Binding-site contacts:
Ligand atom O4 contacts residue GLU72 of chain 1.B at 3.2 Å (salt-bridge).
Ligand atom C3 contacts residue SER71 of chain 1.B at 4.0 Å.
Ligand atom O8 contacts residue ARG109 of chain 1.A at 3.5 Å.
Ligand atom C9 contacts residue GLU89 of chain 1.A at 3.4 Å.
Ligand atom C11 contacts residue PHE70 of chain 1.B at 3.9 Å (hydrophobic).
Ligand atom O8 contacts residue ARG269 of chain 1.A at 2.7 Å (salt-bridge).
Ligand atom C5 contacts residue ARG269 of chain 1.A at 4.1 Å.
Ligand atom C7 contacts residue ARG269 of chain 1.A at 3.4 Å.
Ligand atom C3 contacts residue GLU72 of chain 1.B at 3.9 Å.
Ligand atom C11 contacts residue ARG269 of chain 1.A at 3.3 Å.
Ligand atom N5 contacts residue SER71 of chain 1.B at 3.6 Å.
Ligand atom C10 contacts residue SER71 of chain 1.B at 3.7 Å.
Ligand atom O9 contacts residue ARG109 of chain 1.A at 3.3 Å.
Ligand atom O1A contacts residue ALA106 of chain 1.A at 3.7 Å.
Ligand atom O1B contacts residue TYR105 of chain 1.A at 3.5 Å.
Ligand atom O1B contacts residue ALA106 of chain 1.A at 4.2 Å.
Ligand atom C8 contacts residue ARG269 of chain 1.A at 3.5 Å.
Ligand atom O10 contacts residue SER71 of chain 1.B at 3.3 Å (h-bond).
Ligand atom C9 contacts residue ARG269 of chain 1.A at 3.6 Å.
Ligand atom C8 contacts residue TYR105 of chain 1.A at 3.9 Å (hydrophobic).
Ligand atom C5 contacts residue SER71 of chain 1.B at 3.1 Å.
Ligand atom O9 contacts residue TYR105 of chain 1.A at 3.6 Å (h-bond).
Ligand atom N5 contacts residue GLU69 of chain 1.B at 4.1 Å.
Ligand atom C6 contacts residue ARG269 of chain 1.A at 3.5 Å.
Ligand atom C12 contacts residue TYR105 of chain 1.A at 3.8 Å (hydrophobic).
Ligand atom N5 contacts residue PHE70 of chain 1.B at 3.9 Å.
Ligand atom O8 contacts residue TYR105 of chain 1.A at 3.7 Å.
Ligand atom C1 contacts residue TYR105 of chain 1.A at 4.0 Å (hydrophobic).
Ligand atom C10 contacts residue PHE70 of chain 1.B at 4.0 Å (hydrophobic).
Ligand atom C10 contacts residue ARG269 of chain 1.A at 3.7 Å.
Ligand atom O9 contacts residue ARG269 of chain 1.A at 4.2 Å.
Ligand atom C9 contacts residue ARG109 of chain 1.A at 4.1 Å.
Ligand atom C10 contacts residue GLU69 of chain 1.B at 4.2 Å.
Ligand atom N5 contacts residue ARG269 of chain 1.A at 3.6 Å (salt-bridge).
Ligand atom O9 contacts residue GLU89 of chain 1.A at 2.9 Å (salt-bridge).
Ligand atom O4 contacts residue PHE70 of chain 1.B at 3.6 Å.
Ligand atom C4 contacts residue SER71 of chain 1.B at 3.5 Å.
Ligand atom O4 contacts residue SER71 of chain 1.B at 2.7 Å (h-bond).
Ligand atom C11 contacts residue SER71 of chain 1.B at 4.1 Å.
Ligand atom C11 contacts residue GLU69 of chain 1.B at 3.3 Å.

Sequence of chain 1.A:
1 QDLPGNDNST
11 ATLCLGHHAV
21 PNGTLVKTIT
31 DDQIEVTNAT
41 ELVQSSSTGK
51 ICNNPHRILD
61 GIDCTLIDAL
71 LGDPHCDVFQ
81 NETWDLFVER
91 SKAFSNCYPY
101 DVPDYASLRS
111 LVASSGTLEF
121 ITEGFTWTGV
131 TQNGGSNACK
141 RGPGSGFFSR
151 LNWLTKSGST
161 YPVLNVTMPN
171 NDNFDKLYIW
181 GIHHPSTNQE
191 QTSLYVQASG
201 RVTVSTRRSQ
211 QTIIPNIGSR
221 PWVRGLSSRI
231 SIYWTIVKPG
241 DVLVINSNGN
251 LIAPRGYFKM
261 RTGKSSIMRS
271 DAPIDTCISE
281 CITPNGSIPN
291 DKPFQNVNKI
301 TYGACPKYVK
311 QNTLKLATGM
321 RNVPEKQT

The protein below binds the small molecule below.
Small molecule (SMILES): CO[C@]1(C(=O)O)C[C@H](O)[C@@H](NC(C)=O)[C@H]([C@H](O)[C@H](O)CO)O1

Sequence of chain 1.B:
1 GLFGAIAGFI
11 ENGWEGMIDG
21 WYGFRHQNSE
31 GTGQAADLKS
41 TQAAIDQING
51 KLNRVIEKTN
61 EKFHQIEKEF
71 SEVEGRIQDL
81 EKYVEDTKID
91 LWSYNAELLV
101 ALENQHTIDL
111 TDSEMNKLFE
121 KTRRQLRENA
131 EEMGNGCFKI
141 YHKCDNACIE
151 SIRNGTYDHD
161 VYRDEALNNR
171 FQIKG